A small-molecule ligand and the protein it binds are described below.
Small molecule (SMILES): COc1c(O)ccc2c1cc([N+](=O)[O-])c1c(C(=O)O)cc3c(c12)OCO3

Binding-site contacts:
Ligand atom O6 contacts residue TYR27 of chain 1.A at 3.9 Å.
Ligand atom C15 contacts residue ALA17 of chain 1.A at 3.4 Å (hydrophobic).
Ligand atom C12 contacts residue PHE5 of chain 1.A at 4.0 Å (hydrophobic).
Ligand atom C14 contacts residue GLY29 of chain 1.A at 3.4 Å.
Ligand atom C9 contacts residue GLY29 of chain 1.A at 3.4 Å.
Ligand atom C15 contacts residue TYR21 of chain 1.A at 3.7 Å (hydrophobic).
Ligand atom C13 contacts residue TYR27 of chain 1.A at 4.0 Å (hydrophobic).
Ligand atom C14 contacts residue ASP48 of chain 1.A at 3.5 Å.
Ligand atom O8 contacts residue LYS60 of chain 1.A at 3.4 Å.
Ligand atom O3 contacts residue TYR21 of chain 1.A at 3.5 Å (h-bond).
Ligand atom O6 contacts residue ASP48 of chain 1.A at 2.4 Å (salt-bridge).
Ligand atom O6 contacts residue CYS44 of chain 1.A at 3.1 Å (h-bond).
Ligand atom C3 contacts residue SER22 of chain 1.A at 3.9 Å.
Ligand atom C5 contacts residue LEU2 of chain 1.A at 4.0 Å (hydrophobic).
Ligand atom O6 contacts residue HIS47 of chain 1.A at 3.1 Å (h-bond).
Ligand atom O2 contacts residue SER22 of chain 1.A at 4.0 Å.
Ligand atom C6 contacts residue LEU2 of chain 1.A at 3.5 Å (hydrophobic).
Ligand atom C2 contacts residue ILE18 of chain 1.A at 3.9 Å (hydrophobic).
Ligand atom C17 contacts residue TYR51 of chain 1.A at 3.8 Å (hydrophobic).
Ligand atom O1 contacts residue ASP48 of chain 1.A at 3.0 Å (salt-bridge).
Ligand atom C2 contacts residue SER22 of chain 1.A at 3.9 Å.
Ligand atom C11 contacts residue PHE5 of chain 1.A at 3.6 Å (hydrophobic).
Ligand atom O8 contacts residue TRP30 of chain 1.A at 3.5 Å.
Ligand atom C4 contacts residue TYR21 of chain 1.A at 4.0 Å (hydrophobic).
Ligand atom O2 contacts residue ALA17 of chain 1.A at 3.4 Å.
Ligand atom C13 contacts residue ASP48 of chain 1.A at 3.4 Å.
Ligand atom O7 contacts residue TRP30 of chain 1.A at 2.8 Å.
Ligand atom C13 contacts residue HIS47 of chain 1.A at 3.3 Å.
Ligand atom O1 contacts residue GLY29 of chain 1.A at 3.7 Å.
Ligand atom O3 contacts residue ILE9 of chain 1.A at 3.9 Å.
Ligand atom O4 contacts residue LEU2 of chain 1.A at 3.5 Å.
Ligand atom C12 contacts residue CYS44 of chain 1.A at 4.0 Å (hydrophobic).
Ligand atom C15 contacts residue ILE9 of chain 1.A at 3.6 Å (hydrophobic).
Ligand atom C10 contacts residue LEU2 of chain 1.A at 3.9 Å (hydrophobic).
Ligand atom C17 contacts residue ASP48 of chain 1.A at 3.2 Å.
Ligand atom C1 contacts residue LEU2 of chain 1.A at 3.5 Å (hydrophobic).
Ligand atom O2 contacts residue ILE18 of chain 1.A at 3.5 Å.
Ligand atom C12 contacts residue HIS47 of chain 1.A at 3.5 Å.
Ligand atom C8 contacts residue GLY29 of chain 1.A at 3.5 Å.
Ligand atom N1 contacts residue TRP30 of chain 1.A at 3.6 Å.

Sequence of chain 1.A:
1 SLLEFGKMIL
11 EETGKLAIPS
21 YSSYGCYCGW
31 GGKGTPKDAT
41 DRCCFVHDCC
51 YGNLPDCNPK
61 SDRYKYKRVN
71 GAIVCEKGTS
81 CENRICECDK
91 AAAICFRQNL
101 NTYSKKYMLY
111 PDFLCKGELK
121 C